Sequence of chain 41.C:
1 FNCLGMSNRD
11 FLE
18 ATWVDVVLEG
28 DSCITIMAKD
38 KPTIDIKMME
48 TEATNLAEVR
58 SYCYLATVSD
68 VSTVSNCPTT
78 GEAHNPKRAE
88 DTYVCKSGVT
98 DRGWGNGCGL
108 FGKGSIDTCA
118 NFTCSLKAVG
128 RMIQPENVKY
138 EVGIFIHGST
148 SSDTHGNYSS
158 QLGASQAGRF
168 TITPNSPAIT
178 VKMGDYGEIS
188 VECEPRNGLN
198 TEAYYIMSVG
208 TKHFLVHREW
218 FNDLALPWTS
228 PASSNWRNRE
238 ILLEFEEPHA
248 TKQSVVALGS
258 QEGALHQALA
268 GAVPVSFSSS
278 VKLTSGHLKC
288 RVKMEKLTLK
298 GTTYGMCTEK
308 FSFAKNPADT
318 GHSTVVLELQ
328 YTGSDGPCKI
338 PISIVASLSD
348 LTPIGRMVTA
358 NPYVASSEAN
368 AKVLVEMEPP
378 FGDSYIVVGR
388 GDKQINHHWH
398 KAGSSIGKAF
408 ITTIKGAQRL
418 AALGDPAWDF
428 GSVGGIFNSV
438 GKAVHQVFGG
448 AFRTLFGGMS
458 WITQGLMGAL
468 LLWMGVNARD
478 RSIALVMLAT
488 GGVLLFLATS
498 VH

Binding-site contacts:
Ligand atom C1 contacts residue SER157 of chain 41.C at 3.9 Å.
Ligand atom C4 contacts residue ASN154 of chain 41.C at 4.2 Å.
Ligand atom C1 contacts residue ASN154 of chain 41.C at 1.4 Å.
Ligand atom C8 contacts residue ASN154 of chain 41.C at 4.2 Å.
Ligand atom C5 contacts residue ASN154 of chain 41.C at 3.7 Å.
Ligand atom C2 contacts residue ASN154 of chain 41.C at 2.4 Å.
Ligand atom C3 contacts residue ASN154 of chain 41.C at 3.8 Å.
Ligand atom N2 contacts residue ASN154 of chain 41.C at 2.9 Å (h-bond).
Ligand atom O5 contacts residue SER157 of chain 41.C at 3.8 Å.
Ligand atom O5 contacts residue ASN154 of chain 41.C at 2.4 Å (h-bond).
Ligand atom C7 contacts residue ASN154 of chain 41.C at 4.0 Å.

A protein and the small-molecule ligand that binds it are described below.
Small molecule (SMILES): CC(=O)N[C@@H]1[C@@H](O)[C@H](O)[C@@H](CO)O[C@H]1O